Binding-site contacts:
Ligand atom O04 contacts residue ASP460 of chain 1.D at 3.4 Å (salt-bridge).
Ligand atom O08 contacts residue HIS936 of chain 1.D at 3.8 Å.
Ligand atom O04 contacts residue ASP462 of chain 1.D at 3.5 Å (salt-bridge).
Ligand atom O32 contacts residue MET932 of chain 1.D at 3.9 Å.
Ligand atom P01 contacts residue ASP460 of chain 1.D at 4.0 Å.
Ligand atom C20 contacts residue G9 of chain 1.G at 4.0 Å.
Ligand atom C23 contacts residue G9 of chain 1.G at 3.4 Å.
Ligand atom O11 contacts residue PHE935 of chain 1.D at 4.0 Å.
Ligand atom N28 contacts residue G9 of chain 1.G at 4.0 Å.
Ligand atom O06 contacts residue HIS936 of chain 1.D at 3.4 Å (h-bond).
Ligand atom P09 contacts residue ARG678 of chain 1.C at 3.7 Å.
Ligand atom P01 contacts residue MG1 of chain 1.K at 4.0 Å.
Ligand atom C29 contacts residue G9 of chain 1.G at 3.9 Å.
Ligand atom C29 contacts residue MET932 of chain 1.D at 3.8 Å (hydrophobic).
Ligand atom O02 contacts residue ASP462 of chain 1.D at 2.6 Å (salt-bridge).
Ligand atom O30 contacts residue G9 of chain 1.G at 3.5 Å.
Ligand atom P01 contacts residue ASP462 of chain 1.D at 3.5 Å.
Ligand atom C17 contacts residue MET932 of chain 1.D at 3.6 Å (hydrophobic).
Ligand atom O12 contacts residue ASP462 of chain 1.D at 3.8 Å.
Ligand atom O31 contacts residue ASN458 of chain 1.D at 3.9 Å.
Ligand atom O03 contacts residue ASP462 of chain 1.D at 3.7 Å.
Ligand atom N25 contacts residue G9 of chain 1.G at 4.0 Å.
Ligand atom O02 contacts residue ASP460 of chain 1.D at 3.3 Å (salt-bridge).
Ligand atom O03 contacts residue LYS1073 of chain 1.C at 3.6 Å.
Ligand atom O07 contacts residue HIS936 of chain 1.D at 3.9 Å.
Ligand atom C22 contacts residue G9 of chain 1.G at 3.6 Å.
Ligand atom N21 contacts residue G9 of chain 1.G at 3.7 Å.
Ligand atom O10 contacts residue ARG1106 of chain 1.C at 3.2 Å (salt-bridge).
Ligand atom N28 contacts residue MET932 of chain 1.D at 3.6 Å.
Ligand atom O02 contacts residue MG1 of chain 1.K at 2.7 Å.
Ligand atom O11 contacts residue ARG678 of chain 1.C at 4.0 Å.
Ligand atom O07 contacts residue PHE935 of chain 1.D at 3.1 Å.
Ligand atom O32 contacts residue ASN458 of chain 1.D at 3.1 Å (h-bond).
Ligand atom N24 contacts residue G9 of chain 1.G at 3.3 Å (h-bond).
Ligand atom O10 contacts residue ARG678 of chain 1.C at 2.4 Å (salt-bridge).
Ligand atom O02 contacts residue G9 of chain 1.G at 3.1 Å.
Ligand atom C16 contacts residue MET932 of chain 1.D at 3.6 Å (hydrophobic).
Ligand atom O31 contacts residue ARG425 of chain 1.D at 3.2 Å (salt-bridge).
Ligand atom C18 contacts residue G9 of chain 1.G at 3.9 Å.
Ligand atom P05 contacts residue HIS936 of chain 1.D at 3.9 Å.

This small molecule binds to this protein.
Small molecule (SMILES): Nc1[nH]c(=O)nc2c1ncn2C1O[C@H](COP(=O)(O)OP(=O)(O)OP(=O)(O)O)[C@@H](O)[C@H]1O

Sequence of chain 1.C:
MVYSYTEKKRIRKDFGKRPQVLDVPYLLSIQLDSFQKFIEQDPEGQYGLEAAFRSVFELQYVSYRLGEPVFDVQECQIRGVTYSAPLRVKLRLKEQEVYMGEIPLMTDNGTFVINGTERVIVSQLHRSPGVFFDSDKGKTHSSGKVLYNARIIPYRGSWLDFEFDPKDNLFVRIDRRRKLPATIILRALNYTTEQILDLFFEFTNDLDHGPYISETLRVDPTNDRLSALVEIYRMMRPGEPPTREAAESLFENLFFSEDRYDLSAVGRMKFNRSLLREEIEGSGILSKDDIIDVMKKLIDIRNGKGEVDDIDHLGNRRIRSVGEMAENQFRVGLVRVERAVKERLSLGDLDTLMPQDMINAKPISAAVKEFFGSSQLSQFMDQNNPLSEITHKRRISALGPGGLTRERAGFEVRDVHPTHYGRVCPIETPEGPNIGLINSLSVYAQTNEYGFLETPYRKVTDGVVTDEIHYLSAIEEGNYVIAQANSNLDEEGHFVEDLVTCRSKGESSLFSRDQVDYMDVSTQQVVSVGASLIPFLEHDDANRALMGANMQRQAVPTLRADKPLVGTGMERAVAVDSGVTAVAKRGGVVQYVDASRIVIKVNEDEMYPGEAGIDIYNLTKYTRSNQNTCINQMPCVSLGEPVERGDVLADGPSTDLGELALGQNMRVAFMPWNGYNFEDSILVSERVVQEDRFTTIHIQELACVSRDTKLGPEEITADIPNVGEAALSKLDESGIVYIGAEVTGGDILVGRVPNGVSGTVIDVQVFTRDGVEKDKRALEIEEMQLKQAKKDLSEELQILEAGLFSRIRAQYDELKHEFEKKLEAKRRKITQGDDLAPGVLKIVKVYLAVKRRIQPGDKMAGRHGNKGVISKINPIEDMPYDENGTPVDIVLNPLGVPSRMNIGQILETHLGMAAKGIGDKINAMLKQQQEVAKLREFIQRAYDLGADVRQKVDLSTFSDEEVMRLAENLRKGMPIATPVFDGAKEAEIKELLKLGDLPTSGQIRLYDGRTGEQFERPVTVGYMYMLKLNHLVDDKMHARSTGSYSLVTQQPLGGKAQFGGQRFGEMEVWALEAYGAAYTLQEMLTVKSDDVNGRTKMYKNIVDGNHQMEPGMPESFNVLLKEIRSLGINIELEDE

Sequence of chain 1.D:
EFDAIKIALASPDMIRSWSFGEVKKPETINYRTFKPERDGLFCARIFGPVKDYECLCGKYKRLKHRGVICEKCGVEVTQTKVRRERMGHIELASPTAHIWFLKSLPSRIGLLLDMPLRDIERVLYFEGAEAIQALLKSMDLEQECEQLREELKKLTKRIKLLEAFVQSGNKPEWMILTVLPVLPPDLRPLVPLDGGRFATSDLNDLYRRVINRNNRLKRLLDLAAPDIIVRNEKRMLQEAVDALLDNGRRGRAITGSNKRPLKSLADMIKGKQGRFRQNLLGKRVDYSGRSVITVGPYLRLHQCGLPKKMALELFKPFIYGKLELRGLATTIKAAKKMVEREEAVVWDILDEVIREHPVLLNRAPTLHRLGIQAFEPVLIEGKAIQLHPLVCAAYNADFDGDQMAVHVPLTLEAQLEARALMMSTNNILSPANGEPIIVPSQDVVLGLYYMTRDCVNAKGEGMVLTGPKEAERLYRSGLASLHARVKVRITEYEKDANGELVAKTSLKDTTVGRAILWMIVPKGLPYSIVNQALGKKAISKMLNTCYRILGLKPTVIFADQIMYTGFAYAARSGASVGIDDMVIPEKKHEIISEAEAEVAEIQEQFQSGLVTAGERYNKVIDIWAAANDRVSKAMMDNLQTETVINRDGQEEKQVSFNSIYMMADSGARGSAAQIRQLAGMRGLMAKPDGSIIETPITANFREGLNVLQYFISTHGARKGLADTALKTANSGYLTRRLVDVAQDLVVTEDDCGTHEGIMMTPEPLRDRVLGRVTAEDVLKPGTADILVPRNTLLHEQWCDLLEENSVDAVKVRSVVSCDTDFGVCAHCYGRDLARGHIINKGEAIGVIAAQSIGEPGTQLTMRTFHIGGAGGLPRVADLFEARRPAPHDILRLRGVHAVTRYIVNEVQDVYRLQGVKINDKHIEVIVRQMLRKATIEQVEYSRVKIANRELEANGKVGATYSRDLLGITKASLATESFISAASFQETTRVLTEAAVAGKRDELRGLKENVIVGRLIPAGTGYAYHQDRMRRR